Sequence of chain 1.A:
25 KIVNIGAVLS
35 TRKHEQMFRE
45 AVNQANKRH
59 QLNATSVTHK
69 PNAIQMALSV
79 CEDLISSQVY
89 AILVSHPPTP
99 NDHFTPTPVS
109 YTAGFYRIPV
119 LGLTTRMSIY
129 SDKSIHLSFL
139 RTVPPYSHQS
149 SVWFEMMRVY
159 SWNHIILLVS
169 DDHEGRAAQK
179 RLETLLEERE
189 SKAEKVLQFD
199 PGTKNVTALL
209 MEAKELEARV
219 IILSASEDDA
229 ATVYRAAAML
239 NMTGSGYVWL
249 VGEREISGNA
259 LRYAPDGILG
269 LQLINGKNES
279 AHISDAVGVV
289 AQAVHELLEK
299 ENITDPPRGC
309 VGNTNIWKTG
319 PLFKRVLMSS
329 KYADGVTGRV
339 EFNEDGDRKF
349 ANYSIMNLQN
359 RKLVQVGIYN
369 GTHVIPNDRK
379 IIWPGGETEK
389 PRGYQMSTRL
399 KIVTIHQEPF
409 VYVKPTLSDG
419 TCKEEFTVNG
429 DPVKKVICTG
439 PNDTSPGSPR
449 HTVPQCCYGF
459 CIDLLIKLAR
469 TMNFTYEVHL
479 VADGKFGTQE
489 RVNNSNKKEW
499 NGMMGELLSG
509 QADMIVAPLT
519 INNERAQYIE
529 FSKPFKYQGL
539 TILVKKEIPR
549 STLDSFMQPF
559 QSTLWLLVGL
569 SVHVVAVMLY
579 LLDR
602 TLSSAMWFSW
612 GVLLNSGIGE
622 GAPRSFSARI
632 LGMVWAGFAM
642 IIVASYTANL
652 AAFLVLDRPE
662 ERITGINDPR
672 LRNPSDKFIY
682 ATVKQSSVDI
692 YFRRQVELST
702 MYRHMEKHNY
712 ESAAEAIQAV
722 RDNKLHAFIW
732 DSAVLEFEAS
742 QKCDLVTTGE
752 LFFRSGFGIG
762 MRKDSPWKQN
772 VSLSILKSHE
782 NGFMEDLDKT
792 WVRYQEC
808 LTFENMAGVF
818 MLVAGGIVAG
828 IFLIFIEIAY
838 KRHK

This small molecule binds to this protein.
Small molecule (SMILES): CC(=O)N[C@@H]1[C@@H](O)[C@H](O)[C@@H](CO)O[C@H]1O

Binding-site contacts:
Ligand atom C4 contacts residue HIS371 of chain 1.A at 4.0 Å.
Ligand atom O5 contacts residue HIS371 of chain 1.A at 4.5 Å.
Ligand atom C4 contacts residue ASN368 of chain 1.A at 4.2 Å.
Ligand atom N2 contacts residue ASN368 of chain 1.A at 2.9 Å (h-bond).
Ligand atom N2 contacts residue ILE373 of chain 1.A at 3.9 Å.
Ligand atom O6 contacts residue GLY369 of chain 1.A at 3.8 Å.
Ligand atom O7 contacts residue ILE373 of chain 1.A at 3.6 Å.
Ligand atom C8 contacts residue ILE373 of chain 1.A at 3.4 Å (hydrophobic).
Ligand atom O5 contacts residue ASN368 of chain 1.A at 2.4 Å (h-bond).
Ligand atom O3 contacts residue ILE373 of chain 1.A at 3.6 Å.
Ligand atom C7 contacts residue ASN368 of chain 1.A at 3.4 Å.
Ligand atom C3 contacts residue ASN368 of chain 1.A at 3.8 Å.
Ligand atom C2 contacts residue ASN368 of chain 1.A at 2.5 Å.
Ligand atom O7 contacts residue ASN368 of chain 1.A at 3.0 Å (h-bond).
Ligand atom C7 contacts residue ILE373 of chain 1.A at 3.4 Å (hydrophobic).
Ligand atom C5 contacts residue ASN368 of chain 1.A at 3.6 Å.
Ligand atom O5 contacts residue GLY369 of chain 1.A at 3.6 Å.
Ligand atom C2 contacts residue ILE373 of chain 1.A at 3.7 Å (hydrophobic).
Ligand atom C3 contacts residue ILE373 of chain 1.A at 4.3 Å (hydrophobic).
Ligand atom C1 contacts residue ASN368 of chain 1.A at 1.4 Å.
Ligand atom O3 contacts residue HIS371 of chain 1.A at 4.4 Å.
Ligand atom C5 contacts residue GLY369 of chain 1.A at 4.4 Å.
Ligand atom C6 contacts residue GLY369 of chain 1.A at 4.0 Å.